This protein binds this small molecule.
Small molecule (SMILES): Nc1ncnc2c1ncn2[C@@H]1C[C@@H](O)[C@@H](COP(=O)(O)O)O1

Sequence of chain 17.A:
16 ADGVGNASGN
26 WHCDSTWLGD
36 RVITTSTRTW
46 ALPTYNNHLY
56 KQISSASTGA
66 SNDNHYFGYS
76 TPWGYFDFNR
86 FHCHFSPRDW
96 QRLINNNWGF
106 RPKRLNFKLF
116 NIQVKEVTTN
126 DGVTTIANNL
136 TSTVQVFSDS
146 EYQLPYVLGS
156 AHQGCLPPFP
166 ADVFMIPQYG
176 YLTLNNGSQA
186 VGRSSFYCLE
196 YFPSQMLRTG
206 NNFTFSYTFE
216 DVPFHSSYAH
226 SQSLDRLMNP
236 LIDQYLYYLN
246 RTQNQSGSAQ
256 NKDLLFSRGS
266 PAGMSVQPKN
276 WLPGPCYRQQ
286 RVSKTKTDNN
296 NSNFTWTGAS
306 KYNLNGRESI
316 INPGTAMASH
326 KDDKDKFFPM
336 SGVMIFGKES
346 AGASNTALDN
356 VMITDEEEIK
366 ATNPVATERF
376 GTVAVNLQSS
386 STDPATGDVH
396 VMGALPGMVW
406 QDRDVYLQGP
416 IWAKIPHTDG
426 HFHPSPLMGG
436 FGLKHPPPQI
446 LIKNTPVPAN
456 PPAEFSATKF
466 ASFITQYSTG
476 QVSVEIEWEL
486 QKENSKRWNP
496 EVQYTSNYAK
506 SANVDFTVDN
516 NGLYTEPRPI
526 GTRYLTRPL

Binding-site contacts:
Ligand atom C3' contacts residue GLY437 of chain 17.A at 3.9 Å.
Ligand atom N9 contacts residue PRO429 of chain 17.A at 4.3 Å.
Ligand atom N1 contacts residue HIS428 of chain 17.A at 3.3 Å.
Ligand atom O3P contacts residue LYS439 of chain 17.A at 2.9 Å.
Ligand atom N9 contacts residue VAL217 of chain 17.A at 4.4 Å.
Ligand atom C4 contacts residue PRO218 of chain 17.A at 4.1 Å (hydrophobic).
Ligand atom O3' contacts residue GLU215 of chain 17.A at 3.5 Å (salt-bridge).
Ligand atom O3' contacts residue LYS439 of chain 17.A at 3.5 Å.
Ligand atom C1' contacts residue GLY437 of chain 17.A at 3.3 Å.
Ligand atom N9 contacts residue PRO218 of chain 17.A at 4.2 Å.
Ligand atom N7 contacts residue GLY437 of chain 17.A at 3.5 Å (h-bond).
Ligand atom O1P contacts residue LYS439 of chain 17.A at 2.6 Å.
Ligand atom P contacts residue LYS439 of chain 17.A at 3.3 Å.
Ligand atom C8 contacts residue PRO429 of chain 17.A at 4.3 Å (hydrophobic).
Ligand atom C2' contacts residue GLU215 of chain 17.A at 3.6 Å.
Ligand atom C2' contacts residue ASP216 of chain 17.A at 4.3 Å.
Ligand atom N7 contacts residue PRO218 of chain 17.A at 4.0 Å.
Ligand atom C3' contacts residue GLU215 of chain 17.A at 3.3 Å.
Ligand atom O3' contacts residue GLY437 of chain 17.A at 3.9 Å.
Ligand atom C6 contacts residue HIS428 of chain 17.A at 4.2 Å.
Ligand atom N7 contacts residue PRO429 of chain 17.A at 4.3 Å.
Ligand atom P contacts residue HIS426 of chain 17.A at 3.9 Å.
Ligand atom C2 contacts residue HIS428 of chain 17.A at 3.8 Å.
Ligand atom C6 contacts residue PRO218 of chain 17.A at 4.2 Å (hydrophobic).
Ligand atom O3' contacts residue ILE420 of chain 17.A at 4.2 Å.
Ligand atom C8 contacts residue PRO218 of chain 17.A at 4.2 Å (hydrophobic).
Ligand atom O5' contacts residue LYS439 of chain 17.A at 3.8 Å.
Ligand atom N3 contacts residue PRO429 of chain 17.A at 4.4 Å.
Ligand atom C8 contacts residue VAL217 of chain 17.A at 3.5 Å (hydrophobic).
Ligand atom O2P contacts residue HIS426 of chain 17.A at 3.6 Å.
Ligand atom N9 contacts residue GLY437 of chain 17.A at 3.3 Å (h-bond).
Ligand atom C6 contacts residue SER430 of chain 17.A at 4.2 Å.
Ligand atom N6 contacts residue SER430 of chain 17.A at 3.7 Å.
Ligand atom C2' contacts residue GLY437 of chain 17.A at 2.8 Å.
Ligand atom O1P contacts residue HIS426 of chain 17.A at 2.7 Å (h-bond).
Ligand atom N7 contacts residue VAL217 of chain 17.A at 3.7 Å.
Ligand atom N6 contacts residue HIS428 of chain 17.A at 4.0 Å.
Ligand atom C8 contacts residue GLY437 of chain 17.A at 2.8 Å.
Ligand atom C5 contacts residue PRO218 of chain 17.A at 4.0 Å (hydrophobic).
Ligand atom N6 contacts residue ASP407 of chain 17.A at 3.6 Å (salt-bridge).